Binding-site contacts:
Ligand atom C3A contacts residue PHE186 of chain 8.A at 3.1 Å (hydrophobic).
Ligand atom C1C contacts residue TYR197 of chain 8.A at 3.7 Å (hydrophobic).
Ligand atom O1A contacts residue PHE186 of chain 8.A at 3.4 Å.
Ligand atom C3C contacts residue TYR128 of chain 8.A at 3.1 Å (hydrophobic).
Ligand atom CM2 contacts residue TYR128 of chain 8.A at 3.4 Å (hydrophobic).
Ligand atom C1C contacts residue TYR128 of chain 8.A at 3.3 Å (hydrophobic).
Ligand atom C4 contacts residue LEU106 of chain 8.A at 3.3 Å (hydrophobic).
Ligand atom F3 contacts residue ALA150 of chain 8.A at 3.0 Å.
Ligand atom CM6 contacts residue TYR152 of chain 8.A at 3.4 Å (hydrophobic).
Ligand atom F2 contacts residue PHE186 of chain 8.A at 3.1 Å.
Ligand atom N3A contacts residue PHE186 of chain 8.A at 3.1 Å.
Ligand atom F1 contacts residue MET224 of chain 8.A at 3.7 Å.
Ligand atom C4 contacts residue TYR197 of chain 8.A at 3.7 Å (hydrophobic).
Ligand atom N1A contacts residue ALA24 of chain 8.C at 3.3 Å.
Ligand atom C2A contacts residue PHE186 of chain 8.A at 3.3 Å (hydrophobic).
Ligand atom CM3 contacts residue ASN219 of chain 8.A at 3.5 Å.
Ligand atom C3 contacts residue LEU106 of chain 8.A at 3.4 Å (hydrophobic).
Ligand atom CM4 contacts residue ALA150 of chain 8.A at 3.7 Å (hydrophobic).
Ligand atom N3A contacts residue TYR152 of chain 8.A at 3.5 Å.
Ligand atom C5B contacts residue TYR152 of chain 8.A at 3.4 Å (hydrophobic).
Ligand atom C6B contacts residue TYR152 of chain 8.A at 3.6 Å (hydrophobic).
Ligand atom C2C contacts residue TYR128 of chain 8.A at 3.2 Å (hydrophobic).
Ligand atom C4B contacts residue TYR152 of chain 8.A at 3.6 Å (hydrophobic).
Ligand atom CM2 contacts residue MET224 of chain 8.A at 3.5 Å (hydrophobic).
Ligand atom CM4 contacts residue VAL176 of chain 8.A at 3.7 Å (hydrophobic).
Ligand atom N1A contacts residue PRO174 of chain 8.A at 3.5 Å.
Ligand atom O1A contacts residue ALA24 of chain 8.C at 3.4 Å.
Ligand atom O1 contacts residue MET221 of chain 8.A at 3.7 Å.
Ligand atom F3 contacts residue SER175 of chain 8.A at 2.8 Å.
Ligand atom F3 contacts residue PRO174 of chain 8.A at 3.1 Å.
Ligand atom F1 contacts residue PHE186 of chain 8.A at 3.3 Å.
Ligand atom O1A contacts residue PRO174 of chain 8.A at 3.4 Å.
Ligand atom CM4 contacts residue PHE186 of chain 8.A at 3.5 Å (hydrophobic).
Ligand atom N1A contacts residue PHE186 of chain 8.A at 3.5 Å.
Ligand atom C2A contacts residue TYR152 of chain 8.A at 3.5 Å (hydrophobic).
Ligand atom CM6 contacts residue VAL191 of chain 8.A at 3.7 Å (hydrophobic).
Ligand atom F3 contacts residue TYR152 of chain 8.A at 3.6 Å.
Ligand atom F3 contacts residue VAL176 of chain 8.A at 3.6 Å.
Ligand atom C3B contacts residue MET224 of chain 8.A at 3.6 Å (hydrophobic).
Ligand atom F2 contacts residue VAL176 of chain 8.A at 2.7 Å.

Sequence of chain 8.C:
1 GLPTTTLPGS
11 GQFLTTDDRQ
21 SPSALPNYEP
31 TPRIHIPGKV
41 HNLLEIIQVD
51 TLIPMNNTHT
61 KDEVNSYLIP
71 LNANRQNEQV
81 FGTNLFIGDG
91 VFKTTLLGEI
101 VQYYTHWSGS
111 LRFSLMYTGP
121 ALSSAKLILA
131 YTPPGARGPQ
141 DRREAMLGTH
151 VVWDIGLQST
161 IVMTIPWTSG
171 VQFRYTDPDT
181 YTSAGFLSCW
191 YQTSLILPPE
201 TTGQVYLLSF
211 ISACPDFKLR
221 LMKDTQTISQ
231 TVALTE

The small molecule below binds the protein below.
Small molecule (SMILES): Cc1cc(CCCOc2c(C)cc(-c3noc(C(F)(F)F)n3)cc2C)on1

Sequence of chain 9.C:
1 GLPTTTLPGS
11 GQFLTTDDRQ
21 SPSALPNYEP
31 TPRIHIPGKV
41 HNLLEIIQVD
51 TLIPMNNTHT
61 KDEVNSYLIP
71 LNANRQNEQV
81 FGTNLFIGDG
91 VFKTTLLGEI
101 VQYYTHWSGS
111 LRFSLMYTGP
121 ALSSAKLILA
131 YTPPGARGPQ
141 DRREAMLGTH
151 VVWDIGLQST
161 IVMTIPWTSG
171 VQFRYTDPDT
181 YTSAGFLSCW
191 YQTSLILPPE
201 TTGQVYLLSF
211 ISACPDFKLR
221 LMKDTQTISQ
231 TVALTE

Sequence of chain 8.A:
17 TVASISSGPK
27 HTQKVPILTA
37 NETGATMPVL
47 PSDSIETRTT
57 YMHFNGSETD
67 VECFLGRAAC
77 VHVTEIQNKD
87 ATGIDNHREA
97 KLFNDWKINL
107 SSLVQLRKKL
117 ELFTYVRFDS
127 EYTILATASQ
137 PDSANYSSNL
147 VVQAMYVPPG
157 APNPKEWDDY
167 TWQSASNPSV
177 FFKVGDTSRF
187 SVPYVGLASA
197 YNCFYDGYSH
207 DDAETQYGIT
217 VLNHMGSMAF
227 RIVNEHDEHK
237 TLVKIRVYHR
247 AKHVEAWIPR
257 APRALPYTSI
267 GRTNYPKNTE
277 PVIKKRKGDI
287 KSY